Sequence of chain 17.A:
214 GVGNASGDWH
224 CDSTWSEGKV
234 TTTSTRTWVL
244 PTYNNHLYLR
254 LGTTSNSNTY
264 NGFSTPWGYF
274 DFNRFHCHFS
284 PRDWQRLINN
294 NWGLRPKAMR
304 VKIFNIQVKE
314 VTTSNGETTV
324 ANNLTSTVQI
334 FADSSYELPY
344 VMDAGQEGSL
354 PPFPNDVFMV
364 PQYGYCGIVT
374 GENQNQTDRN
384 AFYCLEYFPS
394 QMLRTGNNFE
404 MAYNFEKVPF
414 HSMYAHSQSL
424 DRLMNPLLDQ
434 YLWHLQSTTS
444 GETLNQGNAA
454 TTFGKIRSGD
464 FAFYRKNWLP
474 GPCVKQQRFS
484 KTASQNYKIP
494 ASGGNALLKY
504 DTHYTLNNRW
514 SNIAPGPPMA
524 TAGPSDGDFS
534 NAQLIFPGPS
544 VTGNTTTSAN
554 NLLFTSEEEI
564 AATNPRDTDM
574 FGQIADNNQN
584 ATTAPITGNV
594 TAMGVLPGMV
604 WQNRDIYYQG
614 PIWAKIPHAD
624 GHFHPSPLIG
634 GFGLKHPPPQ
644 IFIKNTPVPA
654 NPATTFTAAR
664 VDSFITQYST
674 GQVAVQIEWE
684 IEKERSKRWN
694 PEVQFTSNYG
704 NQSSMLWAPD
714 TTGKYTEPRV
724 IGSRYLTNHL

Sequence of chain 52.A:
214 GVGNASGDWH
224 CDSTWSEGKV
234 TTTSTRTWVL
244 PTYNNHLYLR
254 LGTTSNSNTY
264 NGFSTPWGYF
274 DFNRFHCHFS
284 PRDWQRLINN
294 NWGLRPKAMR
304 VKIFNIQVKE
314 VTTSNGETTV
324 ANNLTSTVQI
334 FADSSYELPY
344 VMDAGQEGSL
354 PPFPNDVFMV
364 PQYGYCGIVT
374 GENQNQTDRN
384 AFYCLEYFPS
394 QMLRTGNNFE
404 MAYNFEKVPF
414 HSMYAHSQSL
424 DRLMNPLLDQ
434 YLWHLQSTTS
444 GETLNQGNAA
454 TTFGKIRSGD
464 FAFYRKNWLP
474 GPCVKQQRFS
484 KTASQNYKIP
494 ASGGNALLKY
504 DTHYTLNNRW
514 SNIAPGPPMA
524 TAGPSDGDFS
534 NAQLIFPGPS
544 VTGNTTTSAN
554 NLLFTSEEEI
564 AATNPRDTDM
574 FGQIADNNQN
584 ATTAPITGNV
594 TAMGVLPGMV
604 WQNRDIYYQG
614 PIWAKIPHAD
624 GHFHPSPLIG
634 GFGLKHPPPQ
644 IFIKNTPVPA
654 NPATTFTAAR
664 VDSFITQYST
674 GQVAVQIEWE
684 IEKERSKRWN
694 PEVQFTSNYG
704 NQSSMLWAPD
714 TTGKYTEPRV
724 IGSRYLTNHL

A protein and the small-molecule ligand that binds it are described below.
Small molecule (SMILES): Nc1ncnc2c1ncn2[C@H]1C[C@H](O)[C@@H](COP(=O)(O)O)O1

Binding-site contacts:
Ligand atom N6 contacts residue PHE635 of chain 52.A at 3.7 Å.
Ligand atom C6 contacts residue PRO412 of chain 52.A at 4.3 Å (hydrophobic).
Ligand atom C5 contacts residue PRO412 of chain 52.A at 4.2 Å (hydrophobic).
Ligand atom C5 contacts residue SER629 of chain 52.A at 3.5 Å.
Ligand atom C1' contacts residue PRO628 of chain 52.A at 3.9 Å (hydrophobic).
Ligand atom N7 contacts residue PRO628 of chain 52.A at 3.3 Å (h-bond).
Ligand atom P contacts residue HIS625 of chain 17.A at 3.9 Å.
Ligand atom N3 contacts residue PRO628 of chain 52.A at 3.5 Å (h-bond).
Ligand atom C2' contacts residue PRO628 of chain 52.A at 3.6 Å (hydrophobic).
Ligand atom C8 contacts residue PRO412 of chain 52.A at 4.3 Å (hydrophobic).
Ligand atom C2 contacts residue PRO628 of chain 52.A at 3.5 Å (hydrophobic).
Ligand atom N7 contacts residue PRO412 of chain 52.A at 4.3 Å.
Ligand atom C6 contacts residue SER629 of chain 52.A at 3.5 Å.
Ligand atom C1' contacts residue HIS627 of chain 52.A at 4.3 Å.
Ligand atom N6 contacts residue PRO628 of chain 52.A at 3.4 Å (h-bond).
Ligand atom N1 contacts residue VAL411 of chain 52.A at 4.3 Å.
Ligand atom C8 contacts residue PRO628 of chain 52.A at 3.8 Å (hydrophobic).
Ligand atom O2P contacts residue ASP623 of chain 17.A at 3.2 Å (salt-bridge).
Ligand atom N6 contacts residue GLY634 of chain 52.A at 3.8 Å.
Ligand atom C2' contacts residue HIS627 of chain 52.A at 3.2 Å.
Ligand atom C3' contacts residue HIS627 of chain 52.A at 4.3 Å.
Ligand atom C5 contacts residue PRO628 of chain 52.A at 2.7 Å (hydrophobic).
Ligand atom N1 contacts residue GLY636 of chain 52.A at 2.9 Å (h-bond).
Ligand atom O1P contacts residue HIS625 of chain 17.A at 2.8 Å (h-bond).
Ligand atom C8 contacts residue SER629 of chain 52.A at 4.2 Å.
Ligand atom O3' contacts residue PRO628 of chain 52.A at 4.1 Å.
Ligand atom C2 contacts residue GLY636 of chain 52.A at 3.2 Å.
Ligand atom C6 contacts residue PRO628 of chain 52.A at 2.8 Å (hydrophobic).
Ligand atom N7 contacts residue ASN606 of chain 52.A at 4.2 Å.
Ligand atom C4 contacts residue PRO412 of chain 52.A at 4.1 Å (hydrophobic).
Ligand atom N9 contacts residue PRO628 of chain 52.A at 3.7 Å.
Ligand atom N9 contacts residue PRO412 of chain 52.A at 4.2 Å.
Ligand atom N7 contacts residue SER629 of chain 52.A at 3.1 Å (h-bond).
Ligand atom C6 contacts residue GLY636 of chain 52.A at 3.6 Å.
Ligand atom C8 contacts residue HIS627 of chain 52.A at 3.5 Å.
Ligand atom C4 contacts residue PRO628 of chain 52.A at 3.0 Å (hydrophobic).
Ligand atom N1 contacts residue PRO628 of chain 52.A at 3.2 Å (h-bond).
Ligand atom N6 contacts residue GLY636 of chain 52.A at 3.2 Å (h-bond).
Ligand atom N6 contacts residue SER629 of chain 52.A at 3.0 Å (h-bond).
Ligand atom N7 contacts residue HIS627 of chain 52.A at 4.1 Å.